Binding-site contacts:
Ligand atom CAG contacts residue NAD1 of chain 1.K at 3.2 Å.
Ligand atom CAK contacts residue LEU238 of chain 1.D at 3.2 Å (hydrophobic).
Ligand atom CAI contacts residue NAD1 of chain 1.K at 3.7 Å.
Ligand atom CAE contacts residue MET181 of chain 1.D at 3.7 Å (hydrophobic).
Ligand atom OAP contacts residue ALA218 of chain 1.D at 3.7 Å.
Ligand atom CAQ contacts residue TYR178 of chain 1.D at 3.4 Å (hydrophobic).
Ligand atom NAN contacts residue GLU239 of chain 1.D at 3.2 Å (salt-bridge).
Ligand atom OAA contacts residue NAD1 of chain 1.K at 2.4 Å (h-bond).
Ligand atom CAR contacts residue NAD1 of chain 1.K at 3.3 Å.
Ligand atom CAI contacts residue TYR178 of chain 1.D at 3.5 Å (hydrophobic).
Ligand atom CAL contacts residue LEU238 of chain 1.D at 3.5 Å (hydrophobic).
Ligand atom CAC contacts residue MET181 of chain 1.D at 3.7 Å (hydrophobic).
Ligand atom CAK contacts residue GLU239 of chain 1.D at 3.7 Å.
Ligand atom CAM contacts residue NAD1 of chain 1.K at 3.5 Å.
Ligand atom CAH contacts residue NAD1 of chain 1.K at 3.6 Å.
Ligand atom CAV contacts residue NAD1 of chain 1.K at 3.8 Å.
Ligand atom CAQ contacts residue NAD1 of chain 1.K at 3.5 Å.
Ligand atom CAJ contacts residue PHE169 of chain 1.D at 3.6 Å (hydrophobic).
Ligand atom CL contacts residue NAD1 of chain 1.K at 3.6 Å.
Ligand atom NAN contacts residue ILE222 of chain 1.D at 3.2 Å.
Ligand atom CAV contacts residue ALA218 of chain 1.D at 3.7 Å (hydrophobic).
Ligand atom CAD contacts residue MET181 of chain 1.D at 3.7 Å (hydrophobic).
Ligand atom NAO contacts residue ILE222 of chain 1.D at 3.5 Å.
Ligand atom CAE contacts residue GLY116 of chain 1.D at 3.6 Å.
Ligand atom CL contacts residue GLY116 of chain 1.D at 3.5 Å.
Ligand atom CAU contacts residue NAD1 of chain 1.K at 3.6 Å.
Ligand atom CAL contacts residue PRO176 of chain 1.D at 3.4 Å (hydrophobic).
Ligand atom CAT contacts residue ILE222 of chain 1.D at 3.4 Å (hydrophobic).
Ligand atom OAA contacts residue TYR178 of chain 1.D at 2.6 Å (h-bond).
Ligand atom CAM contacts residue PHE169 of chain 1.D at 3.6 Å (hydrophobic).
Ligand atom OAP contacts residue NAD1 of chain 1.K at 3.2 Å.
Ligand atom NAO contacts residue GLU239 of chain 1.D at 3.4 Å (salt-bridge).
Ligand atom CAD contacts residue MET123 of chain 1.D at 3.8 Å (hydrophobic).
Ligand atom CAT contacts residue GLU239 of chain 1.D at 3.7 Å.
Ligand atom CAS contacts residue ALA218 of chain 1.D at 3.6 Å (hydrophobic).
Ligand atom CAI contacts residue PHE169 of chain 1.D at 3.8 Å (hydrophobic).
Ligand atom CAE contacts residue PHE117 of chain 1.D at 3.6 Å (hydrophobic).
Ligand atom CL contacts residue ALA218 of chain 1.D at 3.5 Å.
Ligand atom NAO contacts residue MET219 of chain 1.D at 3.7 Å.
Ligand atom CAL contacts residue MET175 of chain 1.D at 3.8 Å (hydrophobic).

Sequence of chain 1.D:
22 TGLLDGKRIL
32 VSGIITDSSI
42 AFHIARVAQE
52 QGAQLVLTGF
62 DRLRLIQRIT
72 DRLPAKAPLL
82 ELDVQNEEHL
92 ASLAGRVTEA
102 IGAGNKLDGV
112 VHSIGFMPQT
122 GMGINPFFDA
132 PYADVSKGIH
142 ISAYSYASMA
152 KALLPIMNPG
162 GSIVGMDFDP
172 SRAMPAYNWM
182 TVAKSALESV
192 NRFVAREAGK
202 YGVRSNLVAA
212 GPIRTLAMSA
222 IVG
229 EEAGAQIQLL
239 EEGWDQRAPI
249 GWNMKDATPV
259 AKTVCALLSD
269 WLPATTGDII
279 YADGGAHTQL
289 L

This protein binds this small molecule.
Small molecule (SMILES): Oc1cc(Cn2cc(C3CC3)nn2)ccc1Oc1ccccc1Cl